Binding-site contacts:
Ligand atom OE1 contacts residue GLU193 of chain 2.A at 3.8 Å.
Ligand atom N contacts residue TYR220 of chain 2.A at 3.7 Å.
Ligand atom CB contacts residue LEU138 of chain 2.A at 4.0 Å (hydrophobic).
Ligand atom OXT contacts residue PRO89 of chain 2.A at 3.6 Å (h-bond).
Ligand atom CG contacts residue GLU193 of chain 2.A at 3.4 Å.
Ligand atom C contacts residue THR91 of chain 2.A at 3.5 Å.
Ligand atom N contacts residue TYR61 of chain 2.A at 4.0 Å.
Ligand atom CD contacts residue GLU193 of chain 2.A at 3.9 Å.
Ligand atom OE1 contacts residue LEU192 of chain 2.A at 4.2 Å.
Ligand atom OE2 contacts residue THR143 of chain 2.A at 3.0 Å (h-bond).
Ligand atom N contacts residue GLU193 of chain 2.A at 2.7 Å (salt-bridge).
Ligand atom N contacts residue SER142 of chain 2.A at 4.3 Å.
Ligand atom CA contacts residue SER142 of chain 2.A at 3.5 Å.
Ligand atom O contacts residue ARG96 of chain 2.A at 3.0 Å (salt-bridge).
Ligand atom OXT contacts residue THR91 of chain 2.A at 3.0 Å (h-bond).
Ligand atom C contacts residue ARG96 of chain 2.A at 3.6 Å.
Ligand atom CD contacts residue THR143 of chain 2.A at 3.0 Å.
Ligand atom O contacts residue TYR61 of chain 2.A at 3.5 Å.
Ligand atom CG contacts residue LEU138 of chain 2.A at 3.9 Å (hydrophobic).
Ligand atom OE2 contacts residue SER142 of chain 2.A at 3.6 Å (h-bond).
Ligand atom CB contacts residue TYR61 of chain 2.A at 3.8 Å (hydrophobic).
Ligand atom OXT contacts residue LEU90 of chain 2.A at 3.5 Å.
Ligand atom C contacts residue TYR61 of chain 2.A at 3.6 Å (hydrophobic).
Ligand atom CA contacts residue PRO89 of chain 2.A at 4.1 Å (hydrophobic).
Ligand atom OXT contacts residue ARG96 of chain 2.A at 3.1 Å (salt-bridge).
Ligand atom C contacts residue SER142 of chain 2.A at 3.6 Å.
Ligand atom CA contacts residue GLU193 of chain 2.A at 3.2 Å.
Ligand atom O contacts residue SER142 of chain 2.A at 2.8 Å (h-bond).
Ligand atom C contacts residue PRO89 of chain 2.A at 4.3 Å (hydrophobic).
Ligand atom CA contacts residue THR91 of chain 2.A at 3.3 Å.
Ligand atom OE2 contacts residue GLY141 of chain 2.A at 3.9 Å.
Ligand atom N contacts residue PRO89 of chain 2.A at 2.8 Å (h-bond).
Ligand atom CA contacts residue TYR61 of chain 2.A at 4.1 Å (hydrophobic).
Ligand atom O contacts residue GLY141 of chain 2.A at 3.2 Å.
Ligand atom OE2 contacts residue LEU138 of chain 2.A at 4.2 Å.
Ligand atom CB contacts residue GLU193 of chain 2.A at 4.0 Å.
Ligand atom OE1 contacts residue THR143 of chain 2.A at 2.5 Å (h-bond).
Ligand atom CD contacts residue LEU138 of chain 2.A at 4.1 Å (hydrophobic).
Ligand atom OXT contacts residue TYR61 of chain 2.A at 3.3 Å.
Ligand atom N contacts residue THR91 of chain 2.A at 2.8 Å (h-bond).

Sequence of chain 2.A:
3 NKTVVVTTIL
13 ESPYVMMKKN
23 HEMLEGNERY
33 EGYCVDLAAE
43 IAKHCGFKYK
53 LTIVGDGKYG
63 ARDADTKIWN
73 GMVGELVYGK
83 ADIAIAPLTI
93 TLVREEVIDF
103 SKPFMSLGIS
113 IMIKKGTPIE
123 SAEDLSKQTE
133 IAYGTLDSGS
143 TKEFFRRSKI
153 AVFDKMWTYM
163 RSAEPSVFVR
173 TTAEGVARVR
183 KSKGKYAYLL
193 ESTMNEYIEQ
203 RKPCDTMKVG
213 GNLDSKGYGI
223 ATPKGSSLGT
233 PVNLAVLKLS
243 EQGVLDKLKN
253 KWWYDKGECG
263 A

This small molecule binds to this protein.
Small molecule (SMILES): N[C@@H](CCC(=O)O)C(=O)O